Binding-site contacts:
Ligand atom N1 contacts residue ARG451 of chain 1.A at 3.7 Å.
Ligand atom N2 contacts residue ARG451 of chain 1.A at 3.5 Å.
Ligand atom C2' contacts residue ILE118 of chain 1.D at 3.7 Å (hydrophobic).
Ligand atom C3' contacts residue VAL117 of chain 1.D at 3.7 Å (hydrophobic).
Ligand atom C8 contacts residue VAL156 of chain 1.A at 3.3 Å (hydrophobic).
Ligand atom OP2 contacts residue LEU453 of chain 1.A at 3.3 Å.
Ligand atom N2 contacts residue VAL133 of chain 1.D at 3.7 Å.
Ligand atom O6 contacts residue GLN142 of chain 1.D at 2.8 Å (h-bond).
Ligand atom C8 contacts residue TYR155 of chain 1.A at 3.8 Å (hydrophobic).
Ligand atom N3 contacts residue ARG451 of chain 1.A at 3.3 Å (salt-bridge).
Ligand atom C2 contacts residue ARG451 of chain 1.A at 3.3 Å.
Ligand atom OP2 contacts residue ARG451 of chain 1.A at 2.9 Å (salt-bridge).
Ligand atom C1' contacts residue VAL156 of chain 1.A at 3.8 Å (hydrophobic).
Ligand atom O3' contacts residue LYS116 of chain 1.D at 3.7 Å.
Ligand atom P contacts residue LYS116 of chain 1.D at 3.8 Å.
Ligand atom O5' contacts residue ARG451 of chain 1.A at 2.8 Å (salt-bridge).
Ligand atom OP1 contacts residue ARG451 of chain 1.A at 3.3 Å.
Ligand atom C2 contacts residue ASP137 of chain 1.D at 3.3 Å.
Ligand atom N7 contacts residue ARG145 of chain 1.D at 3.6 Å (salt-bridge).
Ligand atom O6 contacts residue ILE136 of chain 1.D at 3.3 Å.
Ligand atom N9 contacts residue ARG451 of chain 1.A at 3.4 Å (salt-bridge).
Ligand atom OP1 contacts residue ARG451 of chain 1.A at 3.3 Å (salt-bridge).
Ligand atom OP2 contacts residue VAL378 of chain 1.A at 3.3 Å.
Ligand atom N7 contacts residue TYR155 of chain 1.A at 3.7 Å.
Ligand atom O3' contacts residue VAL117 of chain 1.D at 2.7 Å (h-bond).
Ligand atom C2' contacts residue VAL117 of chain 1.D at 3.7 Å (hydrophobic).
Ligand atom P contacts residue ARG451 of chain 1.A at 3.6 Å.
Ligand atom P contacts residue ARG451 of chain 1.A at 3.6 Å.
Ligand atom O6 contacts residue PHE165 of chain 1.D at 3.1 Å.
Ligand atom N1 contacts residue ASP137 of chain 1.D at 2.7 Å (salt-bridge).
Ligand atom OP1 contacts residue LYS116 of chain 1.D at 2.9 Å (salt-bridge).
Ligand atom N2 contacts residue ASP137 of chain 1.D at 2.9 Å (salt-bridge).
Ligand atom C4 contacts residue ARG451 of chain 1.A at 3.1 Å.
Ligand atom O5' contacts residue LYS116 of chain 1.D at 3.6 Å.
Ligand atom O6 contacts residue ARG145 of chain 1.D at 3.0 Å (salt-bridge).
Ligand atom C6 contacts residue ARG145 of chain 1.D at 3.6 Å.
Ligand atom C5 contacts residue ARG451 of chain 1.A at 3.5 Å.
Ligand atom C2' contacts residue LYS116 of chain 1.D at 3.6 Å.
Ligand atom O4' contacts residue ARG451 of chain 1.A at 3.3 Å (salt-bridge).
Ligand atom C3' contacts residue LYS116 of chain 1.D at 3.8 Å.

A small-molecule ligand and the protein it binds are described below.
Small molecule (SMILES): Cc1cn([C@H]2C[C@H](O[P](=O)(O)OC[C@H]3O[C@@H](n4cnc5c(=O)nc(N)[nH]c54)C[C@@H]3O)[C@@H](COP(=O)=O)O2)c(=O)[nH]c1=O

Sequence of chain 1.A:
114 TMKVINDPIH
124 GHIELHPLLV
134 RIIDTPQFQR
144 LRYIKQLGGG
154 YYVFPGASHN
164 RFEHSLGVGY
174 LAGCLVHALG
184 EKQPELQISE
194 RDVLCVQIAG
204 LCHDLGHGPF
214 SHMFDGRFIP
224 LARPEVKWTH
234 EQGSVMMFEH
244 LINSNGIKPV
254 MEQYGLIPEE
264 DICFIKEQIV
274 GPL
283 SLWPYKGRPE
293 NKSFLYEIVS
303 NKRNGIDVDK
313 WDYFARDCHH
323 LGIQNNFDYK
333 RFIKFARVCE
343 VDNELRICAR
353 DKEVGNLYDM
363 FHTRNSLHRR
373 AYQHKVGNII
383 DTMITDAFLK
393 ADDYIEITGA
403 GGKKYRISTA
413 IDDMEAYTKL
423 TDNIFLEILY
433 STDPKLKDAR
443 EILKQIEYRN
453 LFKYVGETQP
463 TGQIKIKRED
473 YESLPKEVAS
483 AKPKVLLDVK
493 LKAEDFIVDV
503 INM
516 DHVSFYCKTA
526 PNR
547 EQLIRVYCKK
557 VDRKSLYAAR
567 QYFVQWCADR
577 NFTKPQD

Sequence of chain 1.D:
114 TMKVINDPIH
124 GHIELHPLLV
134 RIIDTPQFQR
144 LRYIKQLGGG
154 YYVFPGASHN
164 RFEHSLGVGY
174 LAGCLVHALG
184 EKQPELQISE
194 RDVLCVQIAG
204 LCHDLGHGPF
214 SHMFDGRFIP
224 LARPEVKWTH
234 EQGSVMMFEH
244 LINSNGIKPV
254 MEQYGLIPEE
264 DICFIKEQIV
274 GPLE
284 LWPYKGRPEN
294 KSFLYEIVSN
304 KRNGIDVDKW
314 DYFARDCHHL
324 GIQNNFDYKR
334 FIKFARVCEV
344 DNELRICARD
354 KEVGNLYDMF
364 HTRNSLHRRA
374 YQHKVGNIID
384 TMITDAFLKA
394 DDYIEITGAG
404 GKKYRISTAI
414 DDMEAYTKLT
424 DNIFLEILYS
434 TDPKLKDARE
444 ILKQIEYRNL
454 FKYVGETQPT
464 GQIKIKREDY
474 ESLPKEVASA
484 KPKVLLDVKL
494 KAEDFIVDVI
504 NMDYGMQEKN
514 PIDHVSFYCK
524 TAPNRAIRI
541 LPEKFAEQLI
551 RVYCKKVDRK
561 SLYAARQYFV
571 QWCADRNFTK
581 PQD